A small-molecule ligand and the protein it binds are described below.
Small molecule (SMILES): CC(=O)N[C@H]1[C@H](O[C@H]2[C@H](O)[C@@H](NC(C)=O)CO[C@@H]2CO)O[C@H](CO)[C@@H](O)[C@@H]1O

Sequence of chain 1.C:
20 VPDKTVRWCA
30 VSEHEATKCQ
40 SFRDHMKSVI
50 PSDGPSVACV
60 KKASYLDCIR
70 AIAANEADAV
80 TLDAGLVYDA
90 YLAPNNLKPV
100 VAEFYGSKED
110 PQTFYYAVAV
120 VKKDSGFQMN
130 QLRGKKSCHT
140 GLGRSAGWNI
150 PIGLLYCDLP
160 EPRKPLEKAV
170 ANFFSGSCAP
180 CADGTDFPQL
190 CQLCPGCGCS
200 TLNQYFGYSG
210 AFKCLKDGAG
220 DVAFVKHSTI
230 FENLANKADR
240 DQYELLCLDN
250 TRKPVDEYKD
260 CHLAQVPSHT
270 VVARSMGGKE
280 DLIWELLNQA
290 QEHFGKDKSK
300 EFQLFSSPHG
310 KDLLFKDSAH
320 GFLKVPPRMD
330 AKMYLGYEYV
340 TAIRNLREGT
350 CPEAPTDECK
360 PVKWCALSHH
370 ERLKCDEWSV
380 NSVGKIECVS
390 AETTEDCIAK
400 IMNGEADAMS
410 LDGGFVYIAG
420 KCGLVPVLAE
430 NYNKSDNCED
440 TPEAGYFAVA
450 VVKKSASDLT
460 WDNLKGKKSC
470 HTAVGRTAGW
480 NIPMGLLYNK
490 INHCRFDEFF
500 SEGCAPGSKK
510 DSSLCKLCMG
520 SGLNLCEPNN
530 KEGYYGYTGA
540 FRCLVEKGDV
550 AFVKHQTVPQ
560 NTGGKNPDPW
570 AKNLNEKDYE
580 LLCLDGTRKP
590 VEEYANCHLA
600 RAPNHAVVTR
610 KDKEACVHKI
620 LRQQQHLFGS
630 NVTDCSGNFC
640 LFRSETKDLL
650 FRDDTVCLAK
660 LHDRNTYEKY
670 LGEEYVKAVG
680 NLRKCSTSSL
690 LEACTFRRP

Binding-site contacts:
Ligand atom O5 contacts residue ASN432 of chain 1.C at 2.3 Å (h-bond).
Ligand atom C3 contacts residue ASN432 of chain 1.C at 3.8 Å.
Ligand atom C1 contacts residue ASN432 of chain 1.C at 1.4 Å.
Ligand atom C4 contacts residue ASN432 of chain 1.C at 4.2 Å.
Ligand atom C6 contacts residue LYS433 of chain 1.C at 4.1 Å.
Ligand atom O6 contacts residue SER434 of chain 1.C at 3.3 Å.
Ligand atom C2 contacts residue ASN432 of chain 1.C at 2.5 Å.
Ligand atom O7 contacts residue ASN432 of chain 1.C at 3.5 Å (h-bond).
Ligand atom C5 contacts residue LYS433 of chain 1.C at 4.4 Å.
Ligand atom C5 contacts residue ASN432 of chain 1.C at 3.6 Å.
Ligand atom C6 contacts residue SER434 of chain 1.C at 3.7 Å.
Ligand atom C7 contacts residue ASN432 of chain 1.C at 3.5 Å.
Ligand atom O6 contacts residue LYS433 of chain 1.C at 3.0 Å (salt-bridge).
Ligand atom N2 contacts residue ASN432 of chain 1.C at 3.0 Å (h-bond).
Ligand atom O5 contacts residue LYS433 of chain 1.C at 4.0 Å.
Ligand atom O5 contacts residue SER434 of chain 1.C at 4.3 Å.